Binding-site contacts:
Ligand atom C4 contacts residue TRP134 of chain 1.B at 4.2 Å (hydrophobic).
Ligand atom C1 contacts residue TRP134 of chain 1.B at 1.5 Å (hydrophobic).
Ligand atom O5 contacts residue ARG147 of chain 1.B at 3.8 Å.
Ligand atom O2 contacts residue TRP134 of chain 1.B at 2.8 Å (h-bond).
Ligand atom O4 contacts residue TRP134 of chain 1.B at 4.5 Å.
Ligand atom C2 contacts residue TRP134 of chain 1.B at 2.5 Å (hydrophobic).
Ligand atom C3 contacts residue TRP134 of chain 1.B at 3.8 Å (hydrophobic).
Ligand atom O3 contacts residue THR133 of chain 1.B at 4.3 Å.
Ligand atom C5 contacts residue TRP134 of chain 1.B at 3.7 Å (hydrophobic).
Ligand atom O2 contacts residue SER132 of chain 1.B at 3.5 Å (h-bond).
Ligand atom O5 contacts residue TRP134 of chain 1.B at 2.4 Å.
Ligand atom C2 contacts residue ARG149 of chain 1.B at 4.5 Å.
Ligand atom C1 contacts residue ARG147 of chain 1.B at 3.9 Å.
Ligand atom O6 contacts residue ARG147 of chain 1.B at 3.9 Å.
Ligand atom C6 contacts residue TRP134 of chain 1.B at 4.5 Å (hydrophobic).
Ligand atom O2 contacts residue THR133 of chain 1.B at 3.2 Å.

A small-molecule ligand and the protein it binds are described below.
Small molecule (SMILES): OC[C@H]1O[C@H](O)[C@@H](O)[C@@H](O)[C@@H]1O

Sequence of chain 1.B:
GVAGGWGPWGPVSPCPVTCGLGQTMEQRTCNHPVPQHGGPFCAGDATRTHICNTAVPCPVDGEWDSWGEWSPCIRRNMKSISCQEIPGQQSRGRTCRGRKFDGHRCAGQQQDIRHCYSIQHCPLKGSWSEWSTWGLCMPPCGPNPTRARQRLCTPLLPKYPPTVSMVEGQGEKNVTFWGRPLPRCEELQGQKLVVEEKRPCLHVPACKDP